The small molecule below binds the protein below.
Small molecule (SMILES): Oc1cccc(O)c1

Sequence of chain 1.A:
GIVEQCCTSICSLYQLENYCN

Binding-site contacts:
Ligand atom C1 contacts residue HIS5 of chain 1.F at 4.3 Å.
Ligand atom O1 contacts residue CYS6 of chain 1.A at 2.5 Å (h-bond).
Ligand atom O1 contacts residue CYS11 of chain 1.A at 2.9 Å (h-bond).
Ligand atom C2 contacts residue HIS5 of chain 1.F at 3.7 Å.
Ligand atom O1 contacts residue LEU11 of chain 1.B at 4.3 Å.
Ligand atom O3 contacts residue HIS5 of chain 1.F at 3.2 Å (h-bond).
Ligand atom C5 contacts residue LEU11 of chain 1.B at 3.6 Å (hydrophobic).
Ligand atom C1 contacts residue CYS6 of chain 1.A at 3.3 Å (hydrophobic).
Ligand atom C1 contacts residue CYS11 of chain 1.A at 3.9 Å (hydrophobic).
Ligand atom C1 contacts residue LEU11 of chain 1.B at 3.7 Å (hydrophobic).
Ligand atom C3 contacts residue LEU11 of chain 1.B at 4.2 Å (hydrophobic).
Ligand atom C2 contacts residue CYS11 of chain 1.A at 3.7 Å (hydrophobic).
Ligand atom C6 contacts residue CYS6 of chain 1.A at 3.3 Å (hydrophobic).
Ligand atom C3 contacts residue HIS5 of chain 1.F at 3.3 Å.
Ligand atom C6 contacts residue CYS7 of chain 1.B at 4.0 Å (hydrophobic).
Ligand atom C5 contacts residue CYS7 of chain 1.B at 4.1 Å (hydrophobic).
Ligand atom O1 contacts residue ILE10 of chain 1.A at 3.5 Å.
Ligand atom C6 contacts residue LEU11 of chain 1.B at 3.4 Å (hydrophobic).
Ligand atom C4 contacts residue HIS5 of chain 1.F at 3.8 Å.
Ligand atom C4 contacts residue LEU11 of chain 1.B at 4.0 Å (hydrophobic).
Ligand atom O1 contacts residue SER9 of chain 1.A at 3.5 Å (h-bond).
Ligand atom C5 contacts residue HIS10 of chain 1.B at 4.0 Å.
Ligand atom C5 contacts residue HIS5 of chain 1.F at 4.2 Å.
Ligand atom C5 contacts residue LEU6 of chain 1.F at 4.2 Å (hydrophobic).
Ligand atom O3 contacts residue LEU16 of chain 1.A at 4.2 Å.
Ligand atom C2 contacts residue LEU11 of chain 1.B at 4.1 Å (hydrophobic).
Ligand atom O3 contacts residue LEU17 of chain 1.H at 3.7 Å.
Ligand atom C2 contacts residue ILE10 of chain 1.A at 4.4 Å (hydrophobic).
Ligand atom O3 contacts residue ALA14 of chain 1.B at 3.6 Å.
Ligand atom C4 contacts residue HIS10 of chain 1.B at 4.0 Å.
Ligand atom C6 contacts residue HIS5 of chain 1.F at 4.4 Å.
Ligand atom C3 contacts residue ALA14 of chain 1.B at 4.4 Å (hydrophobic).

Sequence of chain 1.B:
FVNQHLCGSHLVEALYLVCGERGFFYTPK

Sequence of chain 1.H:
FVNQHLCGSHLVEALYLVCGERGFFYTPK

Sequence of chain 1.F:
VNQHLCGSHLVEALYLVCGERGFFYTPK